Sequence of chain 1.A:
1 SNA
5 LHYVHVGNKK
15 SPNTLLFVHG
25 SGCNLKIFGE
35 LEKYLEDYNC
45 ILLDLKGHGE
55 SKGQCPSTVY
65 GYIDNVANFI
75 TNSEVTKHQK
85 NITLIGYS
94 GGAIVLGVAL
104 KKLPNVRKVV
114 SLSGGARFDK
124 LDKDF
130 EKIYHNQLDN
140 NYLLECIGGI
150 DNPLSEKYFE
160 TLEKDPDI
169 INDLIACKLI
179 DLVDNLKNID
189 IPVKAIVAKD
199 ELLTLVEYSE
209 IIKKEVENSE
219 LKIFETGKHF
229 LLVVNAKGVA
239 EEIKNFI

The protein below binds the small molecule below.
Small molecule (SMILES): Cc1ccccc1C

Binding-site contacts:
Ligand atom C1' contacts residue SER92 of chain 1.A at 2.8 Å.
Ligand atom C2 contacts residue SER92 of chain 1.A at 4.0 Å.
Ligand atom C2' contacts residue CYS27 of chain 1.A at 3.4 Å (hydrophobic).
Ligand atom C1 contacts residue SER92 of chain 1.A at 3.9 Å.
Ligand atom C5 contacts residue ILE146 of chain 1.A at 4.0 Å (hydrophobic).
Ligand atom C3 contacts residue HIS227 of chain 1.A at 4.5 Å.
Ligand atom C3 contacts residue SER25 of chain 1.A at 3.7 Å.
Ligand atom C3 contacts residue CYS27 of chain 1.A at 4.3 Å (hydrophobic).
Ligand atom C5 contacts residue LEU161 of chain 1.A at 4.5 Å (hydrophobic).
Ligand atom C2' contacts residue GLY24 of chain 1.A at 3.7 Å.
Ligand atom C4 contacts residue PHE228 of chain 1.A at 4.5 Å (hydrophobic).
Ligand atom C6 contacts residue HIS227 of chain 1.A at 3.5 Å.
Ligand atom C4 contacts residue ILE146 of chain 1.A at 4.2 Å (hydrophobic).
Ligand atom C2' contacts residue HIS227 of chain 1.A at 4.2 Å.
Ligand atom C2 contacts residue TYR91 of chain 1.A at 3.8 Å (hydrophobic).
Ligand atom C6 contacts residue LEU142 of chain 1.A at 3.4 Å (hydrophobic).
Ligand atom C4 contacts residue MSE168 of chain 1.A at 4.1 Å.
Ligand atom C4 contacts residue LEU142 of chain 1.A at 4.0 Å (hydrophobic).
Ligand atom C1 contacts residue LEU201 of chain 1.A at 4.1 Å (hydrophobic).
Ligand atom C5 contacts residue HIS227 of chain 1.A at 4.1 Å.
Ligand atom C1' contacts residue LEU201 of chain 1.A at 3.7 Å (hydrophobic).
Ligand atom C6 contacts residue MSE168 of chain 1.A at 4.3 Å.
Ligand atom C5 contacts residue MSE168 of chain 1.A at 4.0 Å.
Ligand atom C4 contacts residue LEU161 of chain 1.A at 3.7 Å (hydrophobic).
Ligand atom C2 contacts residue SER25 of chain 1.A at 3.3 Å.
Ligand atom C2 contacts residue HIS227 of chain 1.A at 3.9 Å.
Ligand atom C3 contacts residue LEU161 of chain 1.A at 4.2 Å (hydrophobic).
Ligand atom C1 contacts residue TYR91 of chain 1.A at 4.5 Å (hydrophobic).
Ligand atom C2' contacts residue SER25 of chain 1.A at 3.1 Å.
Ligand atom C1 contacts residue SER25 of chain 1.A at 3.9 Å.
Ligand atom C3 contacts residue MSE168 of chain 1.A at 4.4 Å.
Ligand atom C2 contacts residue CYS27 of chain 1.A at 4.3 Å (hydrophobic).
Ligand atom C3 contacts residue TYR91 of chain 1.A at 3.9 Å (hydrophobic).
Ligand atom C1' contacts residue SER25 of chain 1.A at 3.7 Å.
Ligand atom C6 contacts residue LEU201 of chain 1.A at 3.7 Å (hydrophobic).
Ligand atom C1 contacts residue HIS227 of chain 1.A at 3.3 Å.
Ligand atom C2' contacts residue SER92 of chain 1.A at 3.2 Å.
Ligand atom C1' contacts residue HIS227 of chain 1.A at 3.0 Å.
Ligand atom C2' contacts residue TYR91 of chain 1.A at 3.3 Å (hydrophobic).
Ligand atom C5 contacts residue LEU142 of chain 1.A at 2.9 Å (hydrophobic).